Sequence of chain 1.A:
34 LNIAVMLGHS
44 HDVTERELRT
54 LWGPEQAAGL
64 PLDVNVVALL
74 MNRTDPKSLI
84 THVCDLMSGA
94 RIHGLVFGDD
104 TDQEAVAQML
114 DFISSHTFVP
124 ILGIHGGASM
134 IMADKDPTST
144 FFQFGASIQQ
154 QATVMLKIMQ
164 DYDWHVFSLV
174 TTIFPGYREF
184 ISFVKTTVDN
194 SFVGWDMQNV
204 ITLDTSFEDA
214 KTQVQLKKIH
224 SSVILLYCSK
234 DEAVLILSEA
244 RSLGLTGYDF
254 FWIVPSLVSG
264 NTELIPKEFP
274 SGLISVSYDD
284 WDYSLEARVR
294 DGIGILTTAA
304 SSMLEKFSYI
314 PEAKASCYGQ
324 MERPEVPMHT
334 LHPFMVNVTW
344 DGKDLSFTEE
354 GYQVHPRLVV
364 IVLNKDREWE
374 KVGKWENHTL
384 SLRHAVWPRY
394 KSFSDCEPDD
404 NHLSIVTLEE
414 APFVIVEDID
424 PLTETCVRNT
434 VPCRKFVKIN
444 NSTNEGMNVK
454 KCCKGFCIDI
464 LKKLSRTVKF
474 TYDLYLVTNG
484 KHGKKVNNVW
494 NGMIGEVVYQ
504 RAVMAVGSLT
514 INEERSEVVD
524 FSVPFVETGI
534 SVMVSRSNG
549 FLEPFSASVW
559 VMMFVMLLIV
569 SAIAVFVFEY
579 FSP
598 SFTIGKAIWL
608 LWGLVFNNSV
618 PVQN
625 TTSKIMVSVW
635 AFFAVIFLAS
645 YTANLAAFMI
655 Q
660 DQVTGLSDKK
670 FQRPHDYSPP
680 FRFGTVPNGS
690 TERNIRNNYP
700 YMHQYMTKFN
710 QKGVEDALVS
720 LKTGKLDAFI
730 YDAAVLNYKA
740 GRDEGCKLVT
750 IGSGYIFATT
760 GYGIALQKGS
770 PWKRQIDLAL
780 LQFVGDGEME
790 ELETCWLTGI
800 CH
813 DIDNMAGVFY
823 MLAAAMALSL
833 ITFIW

Binding-site contacts:
Ligand atom C8 contacts residue ASN340 of chain 1.A at 4.4 Å.
Ligand atom C5 contacts residue ASN340 of chain 1.A at 3.7 Å.
Ligand atom C3 contacts residue ASN340 of chain 1.A at 3.8 Å.
Ligand atom O5 contacts residue ASN340 of chain 1.A at 2.4 Å (h-bond).
Ligand atom C7 contacts residue ASN340 of chain 1.A at 3.2 Å.
Ligand atom C8 contacts residue GLU308 of chain 1.A at 4.1 Å.
Ligand atom C4 contacts residue ASN340 of chain 1.A at 4.3 Å.
Ligand atom N2 contacts residue ASN340 of chain 1.A at 2.9 Å (h-bond).
Ligand atom C1 contacts residue ASN340 of chain 1.A at 1.4 Å.
Ligand atom C2 contacts residue ASN340 of chain 1.A at 2.5 Å.
Ligand atom O7 contacts residue ASN340 of chain 1.A at 3.2 Å.

A protein and the small-molecule ligand that binds it are described below.
Small molecule (SMILES): CC(=O)N[C@@H]1[C@@H](O)[C@H](O)[C@@H](CO)O[C@H]1O